Sequence of chain 1.B:
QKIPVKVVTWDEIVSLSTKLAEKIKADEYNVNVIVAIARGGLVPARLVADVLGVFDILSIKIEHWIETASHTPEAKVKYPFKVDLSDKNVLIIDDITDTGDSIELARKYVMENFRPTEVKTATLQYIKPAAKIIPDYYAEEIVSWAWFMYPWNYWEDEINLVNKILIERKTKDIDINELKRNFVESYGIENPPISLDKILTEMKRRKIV

Binding-site contacts:
Ligand atom N1 contacts residue ALA147 of chain 1.B at 4.1 Å.
Ligand atom N6 contacts residue ASP99 of chain 1.B at 3.1 Å (salt-bridge).
Ligand atom N7 contacts residue TRP148 of chain 1.B at 3.6 Å.
Ligand atom N6 contacts residue ILE128 of chain 1.B at 3.9 Å.
Ligand atom C2 contacts residue TYR151 of chain 1.B at 4.0 Å (hydrophobic).
Ligand atom N6 contacts residue PHE149 of chain 1.B at 4.3 Å.
Ligand atom C6 contacts residue ALA147 of chain 1.B at 4.0 Å (hydrophobic).
Ligand atom N7 contacts residue PO41 of chain 1.H at 4.4 Å.
Ligand atom N7 contacts residue ASP99 of chain 1.B at 2.9 Å (salt-bridge).
Ligand atom C4 contacts residue ILE97 of chain 1.B at 3.6 Å (hydrophobic).
Ligand atom C8 contacts residue ILE97 of chain 1.B at 4.3 Å (hydrophobic).
Ligand atom N9 contacts residue PO41 of chain 1.H at 4.5 Å.
Ligand atom N3 contacts residue ILE97 of chain 1.B at 3.9 Å.
Ligand atom C8 contacts residue TRP148 of chain 1.B at 4.0 Å (hydrophobic).
Ligand atom C6 contacts residue TRP148 of chain 1.B at 3.3 Å (hydrophobic).
Ligand atom N9 contacts residue TRP148 of chain 1.B at 3.6 Å.
Ligand atom N6 contacts residue ILE97 of chain 1.B at 4.1 Å.
Ligand atom N6 contacts residue ALA147 of chain 1.B at 3.1 Å (h-bond).
Ligand atom C2 contacts residue ILE97 of chain 1.B at 4.3 Å (hydrophobic).
Ligand atom C6 contacts residue ILE97 of chain 1.B at 4.0 Å (hydrophobic).
Ligand atom N1 contacts residue TRP148 of chain 1.B at 3.5 Å.
Ligand atom N3 contacts residue PHE149 of chain 1.B at 4.0 Å.
Ligand atom C5 contacts residue ASP99 of chain 1.B at 3.7 Å.
Ligand atom C5 contacts residue TRP148 of chain 1.B at 3.2 Å (hydrophobic).
Ligand atom N6 contacts residue TRP146 of chain 1.B at 3.9 Å.
Ligand atom N3 contacts residue TRP148 of chain 1.B at 3.4 Å.
Ligand atom C4 contacts residue TRP148 of chain 1.B at 3.3 Å (hydrophobic).
Ligand atom C8 contacts residue PO41 of chain 1.H at 3.6 Å.
Ligand atom C2 contacts residue TRP148 of chain 1.B at 3.7 Å (hydrophobic).
Ligand atom N9 contacts residue ILE97 of chain 1.B at 3.9 Å.
Ligand atom C5 contacts residue ILE97 of chain 1.B at 3.8 Å (hydrophobic).
Ligand atom C2 contacts residue PHE149 of chain 1.B at 2.9 Å (hydrophobic).
Ligand atom C8 contacts residue ASP99 of chain 1.B at 4.0 Å.
Ligand atom N7 contacts residue ILE97 of chain 1.B at 4.2 Å.
Ligand atom N1 contacts residue ILE97 of chain 1.B at 4.1 Å.
Ligand atom C6 contacts residue PHE149 of chain 1.B at 4.0 Å (hydrophobic).
Ligand atom C6 contacts residue ASP99 of chain 1.B at 3.9 Å.
Ligand atom N1 contacts residue PHE149 of chain 1.B at 2.9 Å (h-bond).
Ligand atom N3 contacts residue TYR151 of chain 1.B at 4.2 Å.
Ligand atom N6 contacts residue TRP148 of chain 1.B at 3.7 Å.

A protein and the small-molecule ligand that binds it are described below.
Small molecule (SMILES): Nc1ncnc2[nH]cnc12